Sequence of chain 1.D:
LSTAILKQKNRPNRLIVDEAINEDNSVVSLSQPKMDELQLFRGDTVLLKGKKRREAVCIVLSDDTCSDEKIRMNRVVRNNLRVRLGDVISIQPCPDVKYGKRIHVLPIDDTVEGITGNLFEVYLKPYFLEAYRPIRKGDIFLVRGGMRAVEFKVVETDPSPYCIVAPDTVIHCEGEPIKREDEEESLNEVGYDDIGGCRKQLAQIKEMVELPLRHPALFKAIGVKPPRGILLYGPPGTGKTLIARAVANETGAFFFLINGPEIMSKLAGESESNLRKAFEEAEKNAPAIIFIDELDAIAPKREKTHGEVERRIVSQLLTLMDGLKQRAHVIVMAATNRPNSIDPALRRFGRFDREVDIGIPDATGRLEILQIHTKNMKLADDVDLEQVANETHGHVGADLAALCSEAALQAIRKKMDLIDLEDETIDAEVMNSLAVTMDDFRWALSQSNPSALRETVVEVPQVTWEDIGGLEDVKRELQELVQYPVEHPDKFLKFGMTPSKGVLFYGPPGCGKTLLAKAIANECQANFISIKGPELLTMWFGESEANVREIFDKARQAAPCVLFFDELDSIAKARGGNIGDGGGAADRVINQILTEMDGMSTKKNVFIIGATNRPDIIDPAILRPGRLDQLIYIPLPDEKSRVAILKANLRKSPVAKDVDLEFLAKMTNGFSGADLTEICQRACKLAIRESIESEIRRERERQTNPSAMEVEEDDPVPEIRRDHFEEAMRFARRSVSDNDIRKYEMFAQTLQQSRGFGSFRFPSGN

Sequence of chain 1.C:
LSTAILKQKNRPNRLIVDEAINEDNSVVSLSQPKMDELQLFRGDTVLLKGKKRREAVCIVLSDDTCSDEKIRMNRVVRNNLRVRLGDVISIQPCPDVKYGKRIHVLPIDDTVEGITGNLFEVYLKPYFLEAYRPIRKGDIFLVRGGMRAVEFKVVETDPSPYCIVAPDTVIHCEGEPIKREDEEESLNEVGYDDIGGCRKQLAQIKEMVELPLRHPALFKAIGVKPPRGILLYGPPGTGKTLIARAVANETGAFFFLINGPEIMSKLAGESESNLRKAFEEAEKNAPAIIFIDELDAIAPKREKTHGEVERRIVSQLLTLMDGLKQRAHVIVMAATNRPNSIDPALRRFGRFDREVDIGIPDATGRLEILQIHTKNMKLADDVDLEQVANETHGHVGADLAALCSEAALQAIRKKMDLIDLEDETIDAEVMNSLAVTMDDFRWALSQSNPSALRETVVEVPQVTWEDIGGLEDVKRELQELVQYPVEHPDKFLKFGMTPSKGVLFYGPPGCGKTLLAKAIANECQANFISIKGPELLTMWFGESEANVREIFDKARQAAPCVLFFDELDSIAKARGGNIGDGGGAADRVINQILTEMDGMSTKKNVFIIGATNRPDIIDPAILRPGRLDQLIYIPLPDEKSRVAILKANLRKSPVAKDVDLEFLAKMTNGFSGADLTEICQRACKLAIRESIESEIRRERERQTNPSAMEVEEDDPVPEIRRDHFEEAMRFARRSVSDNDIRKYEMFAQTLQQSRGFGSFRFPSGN

Binding-site contacts:
Ligand atom O3A contacts residue GLY250 of chain 1.D at 3.4 Å (h-bond).
Ligand atom PG contacts residue MG1 of chain 1.W at 3.5 Å.
Ligand atom O3B contacts residue GLY248 of chain 1.D at 2.6 Å (h-bond).
Ligand atom O2A contacts residue LEU253 of chain 1.D at 3.7 Å.
Ligand atom O3A contacts residue GLY248 of chain 1.D at 3.4 Å.
Ligand atom O2B contacts residue GLY248 of chain 1.D at 3.4 Å (h-bond).
Ligand atom O2B contacts residue LYS251 of chain 1.D at 3.1 Å (salt-bridge).
Ligand atom N6 contacts residue GLY207 of chain 1.D at 3.4 Å (h-bond).
Ligand atom C8 contacts residue THR249 of chain 1.D at 3.8 Å.
Ligand atom C2 contacts residue ASP205 of chain 1.D at 3.2 Å.
Ligand atom C8 contacts residue GLY250 of chain 1.D at 3.7 Å.
Ligand atom N1 contacts residue ASP205 of chain 1.D at 3.5 Å (salt-bridge).
Ligand atom O2' contacts residue HIS384 of chain 1.D at 3.7 Å.
Ligand atom O2A contacts residue GLY250 of chain 1.D at 3.3 Å.
Ligand atom O2A contacts residue THR252 of chain 1.D at 3.1 Å (h-bond).
Ligand atom O3B contacts residue PRO247 of chain 1.D at 3.6 Å.
Ligand atom PB contacts residue THR249 of chain 1.D at 3.8 Å.
Ligand atom C8 contacts residue GLY248 of chain 1.D at 3.7 Å.
Ligand atom PA contacts residue MG1 of chain 1.W at 3.6 Å.
Ligand atom N3 contacts residue LEU253 of chain 1.D at 3.8 Å.
Ligand atom PG contacts residue GLY248 of chain 1.D at 3.8 Å.
Ligand atom N1 contacts residue ILE380 of chain 1.D at 3.8 Å.
Ligand atom O1B contacts residue MG1 of chain 1.W at 2.1 Å.
Ligand atom N7 contacts residue GLY250 of chain 1.D at 3.6 Å.
Ligand atom N3 contacts residue HIS384 of chain 1.D at 3.2 Å.
Ligand atom O2B contacts residue GLY250 of chain 1.D at 2.5 Å (h-bond).
Ligand atom O2G contacts residue MG1 of chain 1.W at 2.1 Å.
Ligand atom PB contacts residue GLY250 of chain 1.D at 3.5 Å.
Ligand atom O2B contacts residue THR249 of chain 1.D at 2.7 Å (h-bond).
Ligand atom PB contacts residue MG1 of chain 1.W at 3.4 Å.
Ligand atom PB contacts residue GLY248 of chain 1.D at 3.4 Å.
Ligand atom N1 contacts residue GLY207 of chain 1.D at 3.8 Å.
Ligand atom O2A contacts residue MG1 of chain 1.W at 3.2 Å.
Ligand atom O1A contacts residue MG1 of chain 1.W at 3.3 Å.
Ligand atom O2A contacts residue LYS251 of chain 1.D at 3.3 Å (salt-bridge).
Ligand atom O1B contacts residue THR252 of chain 1.D at 3.5 Å (h-bond).
Ligand atom O1B contacts residue LYS251 of chain 1.D at 3.5 Å (salt-bridge).
Ligand atom O4' contacts residue ALA409 of chain 1.D at 3.6 Å.
Ligand atom N7 contacts residue THR249 of chain 1.D at 3.2 Å (h-bond).
Ligand atom O3G contacts residue PRO247 of chain 1.D at 3.8 Å.

A small-molecule ligand and the protein it binds are described below.
Small molecule (SMILES): Nc1ncnc2c1ncn2[C@@H]1O[C@H](COP(=O)(O)OP(=O)(O)OP(O)(O)=S)[C@@H](O)[C@H]1O